Sequence of chain 40.C:
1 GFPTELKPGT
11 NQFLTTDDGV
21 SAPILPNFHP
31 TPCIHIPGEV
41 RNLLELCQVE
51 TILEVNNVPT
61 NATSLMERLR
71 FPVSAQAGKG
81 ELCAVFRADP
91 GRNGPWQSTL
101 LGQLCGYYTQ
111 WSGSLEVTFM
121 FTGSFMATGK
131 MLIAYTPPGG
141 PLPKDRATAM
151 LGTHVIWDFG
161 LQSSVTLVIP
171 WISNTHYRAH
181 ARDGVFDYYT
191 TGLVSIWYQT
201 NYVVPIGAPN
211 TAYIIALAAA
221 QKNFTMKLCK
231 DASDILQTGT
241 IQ

This protein binds this small molecule.
Small molecule (SMILES): C[C@H](CCOc1ccc(I)cc1)CCN1CCN(c2ccncc2)C1=O

Binding-site contacts:
Ligand atom CAG contacts residue THR114 of chain 40.A at 3.9 Å.
Ligand atom CAH contacts residue VAL192 of chain 40.A at 3.9 Å (hydrophobic).
Ligand atom CAK contacts residue PHE155 of chain 40.A at 3.5 Å (hydrophobic).
Ligand atom CAM contacts residue ILE111 of chain 40.A at 3.6 Å (hydrophobic).
Ligand atom CAL contacts residue PHE135 of chain 40.A at 3.7 Å (hydrophobic).
Ligand atom CAK contacts residue MET195 of chain 40.A at 3.8 Å (hydrophobic).
Ligand atom CAQ contacts residue ASN228 of chain 40.A at 3.6 Å.
Ligand atom CAV contacts residue ILE111 of chain 40.A at 3.9 Å (hydrophobic).
Ligand atom CAX contacts residue ILE111 of chain 40.A at 3.9 Å (hydrophobic).
Ligand atom CAV contacts residue VAL192 of chain 40.A at 3.9 Å (hydrophobic).
Ligand atom CAQ contacts residue TYR201 of chain 40.A at 3.7 Å (hydrophobic).
Ligand atom CAE contacts residue ASP112 of chain 40.A at 3.6 Å.
Ligand atom CAF contacts residue TRP203 of chain 40.A at 3.6 Å (hydrophobic).
Ligand atom CAP contacts residue TYR201 of chain 40.A at 3.5 Å (hydrophobic).
Ligand atom CAD contacts residue GLN202 of chain 40.A at 3.6 Å.
Ligand atom CAW contacts residue ASN228 of chain 40.A at 3.7 Å.
Ligand atom OAB contacts residue ASP112 of chain 40.A at 3.6 Å.
Ligand atom CAL contacts residue ILE111 of chain 40.A at 3.5 Å (hydrophobic).
Ligand atom CAI contacts residue ILE24 of chain 40.C at 3.7 Å (hydrophobic).
Ligand atom CAD contacts residue ASN228 of chain 40.A at 3.5 Å.
Ligand atom CAM contacts residue MET195 of chain 40.A at 4.0 Å (hydrophobic).
Ligand atom OAS contacts residue VAL192 of chain 40.A at 3.9 Å.
Ligand atom CAW contacts residue TRP203 of chain 40.A at 3.4 Å (hydrophobic).
Ligand atom NAY contacts residue TRP203 of chain 40.A at 3.7 Å.
Ligand atom CAQ contacts residue TRP203 of chain 40.A at 3.4 Å (hydrophobic).
Ligand atom OAB contacts residue TRP203 of chain 40.A at 3.7 Å.
Ligand atom CAF contacts residue ASN228 of chain 40.A at 3.2 Å.
Ligand atom OAB contacts residue ILE113 of chain 40.A at 3.3 Å (h-bond).
Ligand atom CAV contacts residue MET195 of chain 40.A at 3.9 Å (hydrophobic).
Ligand atom OAS contacts residue MET195 of chain 40.A at 3.1 Å.
Ligand atom CAT contacts residue TRP203 of chain 40.A at 3.4 Å (hydrophobic).
Ligand atom CAG contacts residue TRP203 of chain 40.A at 3.9 Å (hydrophobic).
Ligand atom CAI contacts residue PHE155 of chain 40.A at 3.5 Å (hydrophobic).
Ligand atom NAZ contacts residue TRP203 of chain 40.A at 3.2 Å.
Ligand atom CAG contacts residue ASP112 of chain 40.A at 3.5 Å.
Ligand atom CAE contacts residue THR114 of chain 40.A at 3.5 Å.
Ligand atom CAF contacts residue GLN202 of chain 40.A at 3.6 Å.
Ligand atom CAJ contacts residue PHE135 of chain 40.A at 3.8 Å (hydrophobic).
Ligand atom NAZ contacts residue ASN228 of chain 40.A at 3.9 Å.
Ligand atom CAA contacts residue PHE135 of chain 40.A at 3.8 Å (hydrophobic).

Sequence of chain 40.A:
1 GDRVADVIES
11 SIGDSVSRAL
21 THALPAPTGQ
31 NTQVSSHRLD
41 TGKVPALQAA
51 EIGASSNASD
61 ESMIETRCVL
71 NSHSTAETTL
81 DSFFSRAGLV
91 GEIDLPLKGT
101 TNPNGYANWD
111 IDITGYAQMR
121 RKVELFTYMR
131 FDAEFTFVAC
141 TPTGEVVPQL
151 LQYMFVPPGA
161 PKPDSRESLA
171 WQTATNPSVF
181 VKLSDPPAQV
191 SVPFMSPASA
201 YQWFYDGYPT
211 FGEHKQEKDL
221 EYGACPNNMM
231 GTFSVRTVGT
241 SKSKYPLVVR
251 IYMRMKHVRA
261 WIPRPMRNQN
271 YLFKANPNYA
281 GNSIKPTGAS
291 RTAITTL